This protein binds this small molecule.
Small molecule (SMILES): COc1ncc(C2CC2)nc1C(=O)N[C@@H]1CCN(c2ccc(Cl)cn2)C1

Binding-site contacts:
Ligand atom C20 contacts residue GLN280 of chain 1.A at 3.4 Å.
Ligand atom C20 contacts residue PHE250 of chain 1.A at 4.0 Å (hydrophobic).
Ligand atom C14 contacts residue PHE283 of chain 1.A at 4.1 Å (hydrophobic).
Ligand atom C24 contacts residue PHE283 of chain 1.A at 3.3 Å (hydrophobic).
Ligand atom C14 contacts residue ILE246 of chain 1.A at 3.9 Å (hydrophobic).
Ligand atom C23 contacts residue SER231 of chain 1.A at 4.0 Å.
Ligand atom C22 contacts residue LEU229 of chain 1.A at 3.7 Å (hydrophobic).
Ligand atom C9 contacts residue PHE193 of chain 1.A at 3.9 Å (hydrophobic).
Ligand atom O26 contacts residue PHE283 of chain 1.A at 3.7 Å.
Ligand atom CL12 contacts residue PHE193 of chain 1.A at 4.1 Å.
Ligand atom C21 contacts residue ILE246 of chain 1.A at 3.4 Å (hydrophobic).
Ligand atom C8 contacts residue PHE193 of chain 1.A at 3.5 Å (hydrophobic).
Ligand atom C17 contacts residue PHE250 of chain 1.A at 4.1 Å (hydrophobic).
Ligand atom C3 contacts residue MET267 of chain 1.A at 3.5 Å (hydrophobic).
Ligand atom CL12 contacts residue ALA190 of chain 1.A at 3.8 Å.
Ligand atom N16 contacts residue PHE283 of chain 1.A at 3.5 Å.
Ligand atom C18 contacts residue GLN280 of chain 1.A at 4.0 Å.
Ligand atom N13 contacts residue PHE283 of chain 1.A at 4.0 Å.
Ligand atom N25 contacts residue PHE250 of chain 1.A at 3.7 Å.
Ligand atom C14 contacts residue GLN280 of chain 1.A at 3.7 Å.
Ligand atom C23 contacts residue TYR78 of chain 1.A at 3.1 Å (hydrophobic).
Ligand atom O19 contacts residue PHE283 of chain 1.A at 3.5 Å.
Ligand atom C23 contacts residue ILE246 of chain 1.A at 3.5 Å (hydrophobic).
Ligand atom C18 contacts residue PHE283 of chain 1.A at 3.6 Å (hydrophobic).
Ligand atom C24 contacts residue PHE250 of chain 1.A at 4.0 Å (hydrophobic).
Ligand atom C15 contacts residue ILE246 of chain 1.A at 3.8 Å (hydrophobic).
Ligand atom N25 contacts residue PHE283 of chain 1.A at 3.5 Å.
Ligand atom O19 contacts residue PHE250 of chain 1.A at 3.6 Å.
Ligand atom C20 contacts residue TYR247 of chain 1.A at 3.5 Å (hydrophobic).
Ligand atom C21 contacts residue VAL232 of chain 1.A at 4.0 Å (hydrophobic).
Ligand atom C17 contacts residue PHE283 of chain 1.A at 3.4 Å (hydrophobic).
Ligand atom C18 contacts residue PHE250 of chain 1.A at 4.0 Å (hydrophobic).
Ligand atom C22 contacts residue VAL232 of chain 1.A at 4.0 Å (hydrophobic).
Ligand atom N13 contacts residue GLN280 of chain 1.A at 3.0 Å (h-bond).
Ligand atom C2 contacts residue MET267 of chain 1.A at 3.7 Å (hydrophobic).
Ligand atom C20 contacts residue PHE283 of chain 1.A at 3.8 Å (hydrophobic).
Ligand atom C7 contacts residue PHE193 of chain 1.A at 4.0 Å (hydrophobic).
Ligand atom C15 contacts residue PHE283 of chain 1.A at 3.9 Å (hydrophobic).
Ligand atom C5 contacts residue PHE283 of chain 1.A at 3.9 Å (hydrophobic).
Ligand atom C5 contacts residue LEU189 of chain 1.A at 3.2 Å (hydrophobic).

Sequence of chain 1.A:
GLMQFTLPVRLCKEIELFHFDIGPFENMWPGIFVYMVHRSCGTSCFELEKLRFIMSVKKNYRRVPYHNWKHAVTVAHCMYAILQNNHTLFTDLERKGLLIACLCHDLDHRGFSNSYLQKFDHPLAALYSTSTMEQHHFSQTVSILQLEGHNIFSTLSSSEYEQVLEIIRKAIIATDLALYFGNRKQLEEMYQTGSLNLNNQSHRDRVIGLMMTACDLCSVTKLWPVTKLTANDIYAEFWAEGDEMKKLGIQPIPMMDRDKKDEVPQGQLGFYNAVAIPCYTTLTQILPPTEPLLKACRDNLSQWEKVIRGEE